Binding-site contacts:
Ligand atom C2 contacts residue ASN98 of chain 1.A at 2.5 Å.
Ligand atom O5 contacts residue ASN98 of chain 1.A at 2.4 Å (h-bond).
Ligand atom C5 contacts residue ASN98 of chain 1.A at 3.7 Å.
Ligand atom C7 contacts residue ASN98 of chain 1.A at 3.2 Å.
Ligand atom C1 contacts residue ASN98 of chain 1.A at 1.4 Å.
Ligand atom C8 contacts residue ARG93 of chain 1.A at 3.7 Å.
Ligand atom C3 contacts residue ASN98 of chain 1.A at 3.8 Å.
Ligand atom C8 contacts residue ASN98 of chain 1.A at 4.0 Å.
Ligand atom O7 contacts residue ARG93 of chain 1.A at 2.9 Å (salt-bridge).
Ligand atom C7 contacts residue ARG93 of chain 1.A at 3.6 Å.
Ligand atom N2 contacts residue ASN98 of chain 1.A at 2.9 Å (h-bond).
Ligand atom O7 contacts residue ASN98 of chain 1.A at 3.3 Å (h-bond).
Ligand atom C4 contacts residue ASN98 of chain 1.A at 4.2 Å.

This small molecule binds to this protein.
Small molecule (SMILES): CC(=O)N[C@@H]1[C@@H](O)[C@H](O)[C@@H](CO)O[C@H]1O

Sequence of chain 1.A:
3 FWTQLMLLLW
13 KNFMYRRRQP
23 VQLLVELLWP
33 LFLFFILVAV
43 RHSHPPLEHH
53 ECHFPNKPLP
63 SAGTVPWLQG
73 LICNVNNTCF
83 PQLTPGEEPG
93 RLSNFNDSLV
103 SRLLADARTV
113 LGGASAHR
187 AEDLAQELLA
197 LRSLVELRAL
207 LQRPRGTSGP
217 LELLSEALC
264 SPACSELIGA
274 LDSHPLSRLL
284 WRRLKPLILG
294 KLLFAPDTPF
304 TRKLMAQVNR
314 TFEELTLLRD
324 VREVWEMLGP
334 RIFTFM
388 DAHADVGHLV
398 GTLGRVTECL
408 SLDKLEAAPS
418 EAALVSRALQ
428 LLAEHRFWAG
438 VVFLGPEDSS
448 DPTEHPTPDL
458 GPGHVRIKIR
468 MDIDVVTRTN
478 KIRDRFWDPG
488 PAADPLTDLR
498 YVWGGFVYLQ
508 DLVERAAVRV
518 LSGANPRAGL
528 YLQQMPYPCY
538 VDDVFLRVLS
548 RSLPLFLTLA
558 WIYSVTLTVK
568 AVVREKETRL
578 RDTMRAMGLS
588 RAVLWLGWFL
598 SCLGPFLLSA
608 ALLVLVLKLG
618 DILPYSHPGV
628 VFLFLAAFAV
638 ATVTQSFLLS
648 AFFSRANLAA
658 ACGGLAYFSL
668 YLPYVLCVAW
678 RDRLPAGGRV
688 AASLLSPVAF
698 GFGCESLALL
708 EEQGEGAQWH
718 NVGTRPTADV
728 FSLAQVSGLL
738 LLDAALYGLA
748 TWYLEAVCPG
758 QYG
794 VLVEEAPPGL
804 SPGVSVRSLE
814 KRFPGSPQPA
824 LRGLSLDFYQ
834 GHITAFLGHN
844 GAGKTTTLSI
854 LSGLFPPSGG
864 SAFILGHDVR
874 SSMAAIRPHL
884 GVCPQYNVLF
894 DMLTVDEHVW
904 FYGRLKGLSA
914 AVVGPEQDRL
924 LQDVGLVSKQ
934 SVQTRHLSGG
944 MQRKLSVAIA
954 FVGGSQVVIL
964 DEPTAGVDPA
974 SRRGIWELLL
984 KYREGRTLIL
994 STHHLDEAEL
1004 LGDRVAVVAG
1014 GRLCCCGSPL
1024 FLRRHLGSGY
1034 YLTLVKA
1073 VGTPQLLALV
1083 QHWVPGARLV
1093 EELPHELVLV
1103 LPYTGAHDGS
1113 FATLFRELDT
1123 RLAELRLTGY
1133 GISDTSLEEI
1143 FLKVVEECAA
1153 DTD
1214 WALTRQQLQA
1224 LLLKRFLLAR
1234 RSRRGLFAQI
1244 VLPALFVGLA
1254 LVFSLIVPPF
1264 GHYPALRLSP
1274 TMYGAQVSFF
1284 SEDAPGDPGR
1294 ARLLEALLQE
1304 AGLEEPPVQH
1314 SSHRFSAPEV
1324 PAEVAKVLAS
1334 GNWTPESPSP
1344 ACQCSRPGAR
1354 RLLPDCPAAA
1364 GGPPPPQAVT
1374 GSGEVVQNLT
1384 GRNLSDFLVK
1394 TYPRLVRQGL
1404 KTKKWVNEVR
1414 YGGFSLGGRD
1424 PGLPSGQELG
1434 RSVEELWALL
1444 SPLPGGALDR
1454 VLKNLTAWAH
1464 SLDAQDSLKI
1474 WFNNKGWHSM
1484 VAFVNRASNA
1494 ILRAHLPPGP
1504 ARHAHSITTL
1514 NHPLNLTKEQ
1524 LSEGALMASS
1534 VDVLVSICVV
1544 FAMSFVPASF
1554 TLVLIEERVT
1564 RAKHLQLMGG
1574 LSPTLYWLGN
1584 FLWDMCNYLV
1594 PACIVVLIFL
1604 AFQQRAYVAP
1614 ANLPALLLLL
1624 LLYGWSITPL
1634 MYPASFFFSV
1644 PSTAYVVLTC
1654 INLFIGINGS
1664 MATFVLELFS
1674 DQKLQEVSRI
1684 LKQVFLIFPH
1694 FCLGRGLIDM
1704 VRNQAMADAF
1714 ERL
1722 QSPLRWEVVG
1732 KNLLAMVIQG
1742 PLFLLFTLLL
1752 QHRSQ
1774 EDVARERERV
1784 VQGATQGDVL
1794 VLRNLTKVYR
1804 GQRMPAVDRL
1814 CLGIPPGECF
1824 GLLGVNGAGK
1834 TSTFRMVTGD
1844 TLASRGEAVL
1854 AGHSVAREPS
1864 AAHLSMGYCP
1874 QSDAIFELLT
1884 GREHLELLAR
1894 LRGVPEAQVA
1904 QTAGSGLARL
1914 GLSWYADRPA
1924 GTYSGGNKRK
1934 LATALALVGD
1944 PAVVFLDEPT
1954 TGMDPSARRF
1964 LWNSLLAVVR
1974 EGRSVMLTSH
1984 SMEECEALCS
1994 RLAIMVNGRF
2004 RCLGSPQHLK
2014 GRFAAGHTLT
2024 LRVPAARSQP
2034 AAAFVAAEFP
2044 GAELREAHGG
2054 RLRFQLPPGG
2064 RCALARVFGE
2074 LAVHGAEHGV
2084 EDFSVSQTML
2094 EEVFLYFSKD